Binding-site contacts:
Ligand atom N2 contacts residue ASP15 of chain 1.H at 2.9 Å (salt-bridge).
Ligand atom O2A contacts residue PHE48 of chain 1.H at 2.6 Å (h-bond).
Ligand atom O4' contacts residue SER247 of chain 1.H at 2.4 Å (h-bond).
Ligand atom O3G contacts residue ARG188 of chain 1.I at 3.1 Å (salt-bridge).
Ligand atom O2A contacts residue GLY45 of chain 1.H at 2.9 Å.
Ligand atom O1B contacts residue MG1 of chain 1.Y at 2.0 Å.
Ligand atom O3G contacts residue MG1 of chain 1.Y at 2.0 Å.
Ligand atom O1A contacts residue LYS140 of chain 1.I at 3.1 Å (salt-bridge).
Ligand atom O2G contacts residue PRO42 of chain 1.H at 3.2 Å.
Ligand atom N1 contacts residue ASP15 of chain 1.H at 3.1 Å (salt-bridge).
Ligand atom O5' contacts residue GLY45 of chain 1.H at 3.5 Å.
Ligand atom O3G contacts residue GLU119 of chain 1.H at 3.2 Å (salt-bridge).
Ligand atom PG contacts residue MG1 of chain 1.Y at 3.1 Å.
Ligand atom N7 contacts residue HIS246 of chain 1.H at 2.9 Å (h-bond).
Ligand atom O3' contacts residue ASP139 of chain 1.I at 2.9 Å (salt-bridge).
Ligand atom N3B contacts residue ARG187 of chain 1.I at 3.4 Å (salt-bridge).
Ligand atom C1' contacts residue SER247 of chain 1.H at 3.5 Å.
Ligand atom O6 contacts residue ASP15 of chain 1.H at 3.4 Å (salt-bridge).
Ligand atom C4' contacts residue SER247 of chain 1.H at 2.9 Å.
Ligand atom C4 contacts residue PHE48 of chain 1.H at 3.5 Å (hydrophobic).
Ligand atom O1B contacts residue THR47 of chain 1.H at 2.4 Å (h-bond).
Ligand atom O2A contacts residue THR47 of chain 1.H at 2.6 Å (h-bond).
Ligand atom C3' contacts residue ASP139 of chain 1.I at 3.2 Å.
Ligand atom C8 contacts residue HIS246 of chain 1.H at 3.4 Å.
Ligand atom O1G contacts residue ARG187 of chain 1.I at 3.4 Å (salt-bridge).
Ligand atom C5 contacts residue PHE48 of chain 1.H at 3.4 Å (hydrophobic).
Ligand atom O2A contacts residue LYS46 of chain 1.H at 3.0 Å (salt-bridge).
Ligand atom O2' contacts residue PHE48 of chain 1.H at 3.2 Å.
Ligand atom O1G contacts residue PRO42 of chain 1.H at 3.1 Å.
Ligand atom O6 contacts residue LEU16 of chain 1.H at 3.4 Å.
Ligand atom O2B contacts residue LYS46 of chain 1.H at 2.4 Å (salt-bridge).
Ligand atom O1G contacts residue ARG188 of chain 1.I at 2.5 Å (salt-bridge).
Ligand atom O1A contacts residue THR47 of chain 1.H at 3.4 Å.
Ligand atom O3A contacts residue GLY45 of chain 1.H at 3.5 Å (h-bond).
Ligand atom PB contacts residue MG1 of chain 1.Y at 3.1 Å.
Ligand atom N3B contacts residue MG1 of chain 1.Y at 3.1 Å.
Ligand atom O2G contacts residue LYS46 of chain 1.H at 2.5 Å (salt-bridge).
Ligand atom N1 contacts residue PHE17 of chain 1.H at 3.3 Å.
Ligand atom C8 contacts residue GLY45 of chain 1.H at 3.3 Å.
Ligand atom O6 contacts residue PHE17 of chain 1.H at 2.8 Å (h-bond).

Sequence of chain 1.I:
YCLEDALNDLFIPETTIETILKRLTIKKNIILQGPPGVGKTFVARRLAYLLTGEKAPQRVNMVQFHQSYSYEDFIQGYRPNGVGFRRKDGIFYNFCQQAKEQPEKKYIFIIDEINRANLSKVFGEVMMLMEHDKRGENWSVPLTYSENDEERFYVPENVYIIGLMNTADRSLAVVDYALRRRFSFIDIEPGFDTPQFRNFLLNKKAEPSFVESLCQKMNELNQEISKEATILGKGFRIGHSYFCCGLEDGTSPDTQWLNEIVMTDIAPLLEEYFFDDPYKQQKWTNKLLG

Sequence of chain 1.H:
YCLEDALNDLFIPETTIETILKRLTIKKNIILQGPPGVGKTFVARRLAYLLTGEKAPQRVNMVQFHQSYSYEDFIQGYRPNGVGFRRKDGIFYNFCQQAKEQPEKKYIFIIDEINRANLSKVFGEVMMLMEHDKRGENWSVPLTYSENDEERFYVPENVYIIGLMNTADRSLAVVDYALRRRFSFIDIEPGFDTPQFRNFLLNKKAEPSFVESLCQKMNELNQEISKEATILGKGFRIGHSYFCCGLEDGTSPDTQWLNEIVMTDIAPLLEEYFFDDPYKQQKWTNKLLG

This small molecule binds to this protein.
Small molecule (SMILES): Nc1nc2c(ncn2[C@@H]2O[C@H](CO[P](=O)(O)O[P](=O)(O)NP(=O)(O)O)[C@@H](O)[C@H]2O)c(=O)[nH]1